Sequence of chain 1.I:
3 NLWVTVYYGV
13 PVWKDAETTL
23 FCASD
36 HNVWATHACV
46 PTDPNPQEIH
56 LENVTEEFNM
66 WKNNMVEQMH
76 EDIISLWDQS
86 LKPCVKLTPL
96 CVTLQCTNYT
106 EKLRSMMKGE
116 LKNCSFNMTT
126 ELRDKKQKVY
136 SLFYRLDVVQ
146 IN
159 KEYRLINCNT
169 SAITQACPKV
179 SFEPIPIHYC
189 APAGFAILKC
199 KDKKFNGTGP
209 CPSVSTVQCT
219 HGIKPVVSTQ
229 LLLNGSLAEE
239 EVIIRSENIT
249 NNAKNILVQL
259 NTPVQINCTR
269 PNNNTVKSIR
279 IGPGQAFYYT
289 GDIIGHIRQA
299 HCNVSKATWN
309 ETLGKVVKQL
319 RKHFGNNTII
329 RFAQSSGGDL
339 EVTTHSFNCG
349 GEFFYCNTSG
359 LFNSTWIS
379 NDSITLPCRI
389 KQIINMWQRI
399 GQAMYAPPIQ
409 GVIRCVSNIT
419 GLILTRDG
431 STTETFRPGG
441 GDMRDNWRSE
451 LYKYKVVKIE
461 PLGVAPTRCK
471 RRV

The protein below binds the small molecule below.
Small molecule (SMILES): CC(=O)N[C@@H]1[C@@H](O)[C@H](O)[C@@H](CO)O[C@H]1O

Binding-site contacts:
Ligand atom C3 contacts residue ASN246 of chain 1.I at 3.8 Å.
Ligand atom C2 contacts residue THR248 of chain 1.I at 4.5 Å.
Ligand atom C2 contacts residue ASN246 of chain 1.I at 2.5 Å.
Ligand atom N2 contacts residue ASN249 of chain 1.I at 3.6 Å.
Ligand atom C5 contacts residue ASN246 of chain 1.I at 3.6 Å.
Ligand atom C7 contacts residue THR248 of chain 1.I at 3.9 Å.
Ligand atom C8 contacts residue ASN249 of chain 1.I at 3.6 Å.
Ligand atom C4 contacts residue ASN246 of chain 1.I at 4.2 Å.
Ligand atom N2 contacts residue ASN246 of chain 1.I at 3.0 Å (h-bond).
Ligand atom O7 contacts residue THR248 of chain 1.I at 3.1 Å.
Ligand atom C7 contacts residue ASN246 of chain 1.I at 4.2 Å.
Ligand atom C1 contacts residue ASN246 of chain 1.I at 1.4 Å.
Ligand atom O5 contacts residue ASN246 of chain 1.I at 2.3 Å (h-bond).
Ligand atom C7 contacts residue ASN249 of chain 1.I at 3.9 Å.